Binding-site contacts:
Ligand atom O3P contacts residue SER76 of chain 1.A at 4.2 Å.
Ligand atom OXT contacts residue TYR22 of chain 1.A at 3.2 Å (h-bond).
Ligand atom CB contacts residue TYR22 of chain 1.A at 2.7 Å (hydrophobic).
Ligand atom O3P contacts residue LYS99 of chain 1.A at 2.9 Å (salt-bridge).
Ligand atom O1P contacts residue LYS79 of chain 1.A at 3.0 Å (salt-bridge).
Ligand atom C contacts residue LYS79 of chain 1.A at 3.7 Å.
Ligand atom O3P contacts residue TYR22 of chain 1.A at 4.3 Å.
Ligand atom C contacts residue ARG15 of chain 1.A at 4.2 Å.
Ligand atom CB contacts residue LYS79 of chain 1.A at 4.1 Å.
Ligand atom C contacts residue TYR22 of chain 1.A at 4.0 Å (hydrophobic).
Ligand atom OG contacts residue TYR22 of chain 1.A at 2.5 Å.
Ligand atom OXT contacts residue ARG15 of chain 1.A at 3.4 Å (salt-bridge).
Ligand atom O2P contacts residue LYS99 of chain 1.A at 4.5 Å.
Ligand atom CA contacts residue TYR22 of chain 1.A at 3.8 Å (hydrophobic).
Ligand atom OXT contacts residue LYS79 of chain 1.A at 4.2 Å.
Ligand atom OG contacts residue LYS79 of chain 1.A at 4.0 Å.
Ligand atom OG contacts residue LYS99 of chain 1.A at 3.5 Å (salt-bridge).
Ligand atom P contacts residue TYR22 of chain 1.A at 4.0 Å.
Ligand atom O3P contacts residue LYS79 of chain 1.A at 3.9 Å.
Ligand atom CA contacts residue ARG15 of chain 1.A at 4.5 Å.
Ligand atom P contacts residue LYS79 of chain 1.A at 4.0 Å.
Ligand atom O contacts residue LYS79 of chain 1.A at 4.1 Å.
Ligand atom CA contacts residue LYS79 of chain 1.A at 3.2 Å.
Ligand atom CB contacts residue ARG15 of chain 1.A at 3.3 Å.
Ligand atom OG contacts residue ARG15 of chain 1.A at 4.1 Å.
Ligand atom P contacts residue LYS99 of chain 1.A at 3.7 Å.
Ligand atom N contacts residue LYS79 of chain 1.A at 3.9 Å.

This small molecule binds to this protein.
Small molecule (SMILES): N[C@@H](COP(=O)(O)O)C(=O)O

Sequence of chain 1.A:
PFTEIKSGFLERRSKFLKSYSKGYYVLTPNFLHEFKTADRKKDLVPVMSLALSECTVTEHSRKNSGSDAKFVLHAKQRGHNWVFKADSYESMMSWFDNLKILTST